Sequence of chain 1.B:
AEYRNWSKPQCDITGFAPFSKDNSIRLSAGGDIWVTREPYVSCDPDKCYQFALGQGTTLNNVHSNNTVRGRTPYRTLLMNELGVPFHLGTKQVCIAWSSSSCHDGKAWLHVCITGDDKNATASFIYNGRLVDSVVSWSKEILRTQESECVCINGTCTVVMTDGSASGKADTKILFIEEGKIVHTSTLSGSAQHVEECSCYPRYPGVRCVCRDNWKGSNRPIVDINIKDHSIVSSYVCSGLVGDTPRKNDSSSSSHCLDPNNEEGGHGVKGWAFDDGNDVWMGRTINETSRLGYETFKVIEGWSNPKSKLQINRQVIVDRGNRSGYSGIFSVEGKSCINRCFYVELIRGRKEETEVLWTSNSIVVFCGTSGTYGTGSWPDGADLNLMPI

The small molecule below binds the protein below.
Small molecule (SMILES): CC(=O)N[C@@H]1[C@@H](O)[C@H](O)[C@@H](CO)O[C@H]1O

Binding-site contacts:
Ligand atom C3 contacts residue ASN158 of chain 1.B at 3.9 Å.
Ligand atom C7 contacts residue ASN10 of chain 1.B at 4.2 Å.
Ligand atom C2 contacts residue ASN158 of chain 1.B at 2.5 Å.
Ligand atom O7 contacts residue ASN158 of chain 1.B at 3.1 Å (h-bond).
Ligand atom C8 contacts residue TYR208 of chain 1.B at 4.2 Å (hydrophobic).
Ligand atom C4 contacts residue ASN158 of chain 1.B at 4.2 Å.
Ligand atom C7 contacts residue ASN158 of chain 1.B at 3.3 Å.
Ligand atom N2 contacts residue ASN158 of chain 1.B at 3.0 Å (h-bond).
Ligand atom O7 contacts residue TYR208 of chain 1.B at 4.4 Å.
Ligand atom C5 contacts residue ASN158 of chain 1.B at 3.7 Å.
Ligand atom C1 contacts residue ASN158 of chain 1.B at 1.4 Å.
Ligand atom C8 contacts residue ASN10 of chain 1.B at 3.9 Å.
Ligand atom O5 contacts residue ASN158 of chain 1.B at 2.4 Å (h-bond).